Binding-site contacts:
Ligand atom C7 contacts residue ASN38 of chain 3.C at 4.0 Å.
Ligand atom O5 contacts residue ASN38 of chain 3.C at 2.5 Å (h-bond).
Ligand atom N2 contacts residue ASN38 of chain 3.C at 2.7 Å (h-bond).
Ligand atom C4 contacts residue ASN38 of chain 3.C at 4.4 Å.
Ligand atom C3 contacts residue ASN38 of chain 3.C at 3.9 Å.
Ligand atom N2 contacts residue THR318 of chain 3.C at 3.6 Å.
Ligand atom C1 contacts residue ASN38 of chain 3.C at 1.4 Å.
Ligand atom C8 contacts residue THR318 of chain 3.C at 3.7 Å.
Ligand atom C7 contacts residue THR318 of chain 3.C at 4.2 Å.
Ligand atom O7 contacts residue THR40 of chain 3.C at 4.0 Å.
Ligand atom C2 contacts residue ASN38 of chain 3.C at 2.5 Å.
Ligand atom C5 contacts residue ASN38 of chain 3.C at 3.7 Å.

Sequence of chain 3.C:
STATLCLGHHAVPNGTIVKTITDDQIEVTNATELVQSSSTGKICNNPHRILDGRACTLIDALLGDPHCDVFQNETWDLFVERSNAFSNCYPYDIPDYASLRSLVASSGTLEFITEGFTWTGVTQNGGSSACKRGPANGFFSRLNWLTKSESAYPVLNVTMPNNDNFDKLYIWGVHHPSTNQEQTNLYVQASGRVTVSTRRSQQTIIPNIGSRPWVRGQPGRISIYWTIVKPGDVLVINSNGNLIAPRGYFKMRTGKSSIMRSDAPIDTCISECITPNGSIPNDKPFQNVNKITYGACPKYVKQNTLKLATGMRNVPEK

A small-molecule ligand and the protein it binds are described below.
Small molecule (SMILES): CC(=O)N[C@@H]1[C@@H](O)[C@H](O)[C@@H](CO)O[C@H]1O